Sequence of chain 1.G:
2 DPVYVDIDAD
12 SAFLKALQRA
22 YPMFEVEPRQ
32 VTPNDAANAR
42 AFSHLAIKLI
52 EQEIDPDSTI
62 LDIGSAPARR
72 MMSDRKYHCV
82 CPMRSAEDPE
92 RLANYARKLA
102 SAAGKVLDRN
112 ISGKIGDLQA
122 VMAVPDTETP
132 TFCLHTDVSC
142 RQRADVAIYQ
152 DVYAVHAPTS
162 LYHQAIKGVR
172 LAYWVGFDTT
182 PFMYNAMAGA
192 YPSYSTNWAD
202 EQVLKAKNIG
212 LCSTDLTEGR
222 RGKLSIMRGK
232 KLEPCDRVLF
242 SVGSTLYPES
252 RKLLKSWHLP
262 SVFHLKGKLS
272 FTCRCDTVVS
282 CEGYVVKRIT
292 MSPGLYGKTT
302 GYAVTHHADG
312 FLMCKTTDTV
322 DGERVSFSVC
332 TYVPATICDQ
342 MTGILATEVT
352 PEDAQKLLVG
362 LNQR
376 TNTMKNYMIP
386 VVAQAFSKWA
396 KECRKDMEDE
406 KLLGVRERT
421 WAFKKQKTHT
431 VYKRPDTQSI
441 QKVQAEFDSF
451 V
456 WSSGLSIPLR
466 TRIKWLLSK

A small-molecule ligand and the protein it binds are described below.
Small molecule (SMILES): CO[C@@H]1[C@H](OP(=O)(O)OC[C@H]2O[C@H](n3ccc(=O)[nH]c3=O)[C@H](O)[C@@H]2O)[C@@H](COP(=O)(O)OP(=O)(O)OP(=O)(O)OC[C@H]2O[C@@H](N3CN(C)c4c3nc(N)[nH]c4=O)[C@H](O)[C@@H]2O)O[C@H]1N1CNc2c(N)ncnc21

Sequence of chain 1.F:
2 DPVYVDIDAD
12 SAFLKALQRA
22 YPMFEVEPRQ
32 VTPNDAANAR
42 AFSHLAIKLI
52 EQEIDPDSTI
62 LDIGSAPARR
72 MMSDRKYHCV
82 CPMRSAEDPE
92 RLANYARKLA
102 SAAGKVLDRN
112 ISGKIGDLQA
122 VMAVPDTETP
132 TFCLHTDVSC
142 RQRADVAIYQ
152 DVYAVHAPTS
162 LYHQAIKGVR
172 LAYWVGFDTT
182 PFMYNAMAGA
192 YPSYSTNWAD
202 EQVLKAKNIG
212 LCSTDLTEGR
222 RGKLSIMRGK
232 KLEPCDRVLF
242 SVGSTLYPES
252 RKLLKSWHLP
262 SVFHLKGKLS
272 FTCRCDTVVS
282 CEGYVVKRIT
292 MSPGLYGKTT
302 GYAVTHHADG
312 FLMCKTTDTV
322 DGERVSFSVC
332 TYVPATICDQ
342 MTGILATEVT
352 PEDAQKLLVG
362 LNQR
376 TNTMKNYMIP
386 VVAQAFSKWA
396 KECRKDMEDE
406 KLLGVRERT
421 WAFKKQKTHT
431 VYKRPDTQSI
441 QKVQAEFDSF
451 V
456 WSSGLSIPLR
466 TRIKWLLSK

Binding-site contacts:
Ligand atom O8 contacts residue ARG41 of chain 1.F at 3.2 Å (salt-bridge).
Ligand atom C5 contacts residue TYR248 of chain 1.F at 3.6 Å (hydrophobic).
Ligand atom P4 contacts residue LYS99 of chain 1.F at 3.7 Å.
Ligand atom O2 contacts residue ARG41 of chain 1.F at 3.3 Å (salt-bridge).
Ligand atom P2 contacts residue MG1 of chain 1.KA at 3.7 Å.
Ligand atom N3 contacts residue TYR248 of chain 1.F at 3.7 Å.
Ligand atom O1 contacts residue ALA40 of chain 1.F at 3.7 Å.
Ligand atom O18 contacts residue LYS99 of chain 1.F at 3.3 Å (salt-bridge).
Ligand atom O7 contacts residue MG1 of chain 1.KA at 2.6 Å.
Ligand atom C11 contacts residue SAH1 of chain 1.IA at 3.6 Å.
Ligand atom O4 contacts residue TYR248 of chain 1.F at 3.7 Å.
Ligand atom C2 contacts residue GLU250 of chain 1.F at 3.4 Å.
Ligand atom C23 contacts residue LYS99 of chain 1.F at 3.5 Å.
Ligand atom N1 contacts residue TYR248 of chain 1.F at 3.7 Å.
Ligand atom O9 contacts residue ARG41 of chain 1.F at 3.4 Å.
Ligand atom O25 contacts residue ARG289 of chain 1.G at 3.8 Å.
Ligand atom C31 contacts residue GLU54 of chain 1.G at 3.6 Å.
Ligand atom N8 contacts residue VAL279 of chain 1.G at 3.2 Å (h-bond).
Ligand atom O1 contacts residue TYR285 of chain 1.F at 2.6 Å (h-bond).
Ligand atom O25 contacts residue ASP277 of chain 1.G at 3.6 Å.
Ligand atom C7 contacts residue TYR248 of chain 1.F at 3.8 Å (hydrophobic).
Ligand atom O23 contacts residue ARG289 of chain 1.G at 2.7 Å (salt-bridge).
Ligand atom N2 contacts residue GLU250 of chain 1.F at 2.7 Å (salt-bridge).
Ligand atom C10 contacts residue TYR248 of chain 1.F at 3.8 Å (hydrophobic).
Ligand atom O6 contacts residue TYR248 of chain 1.F at 3.4 Å (h-bond).
Ligand atom N1 contacts residue TYR154 of chain 1.F at 3.5 Å.
Ligand atom C26 contacts residue ARG289 of chain 1.G at 3.7 Å.
Ligand atom O10 contacts residue MG1 of chain 1.KA at 2.3 Å.
Ligand atom O9 contacts residue ASN35 of chain 1.F at 3.4 Å (h-bond).
Ligand atom O19 contacts residue LYS99 of chain 1.F at 3.6 Å (salt-bridge).
Ligand atom N1 contacts residue GLU250 of chain 1.F at 3.1 Å (salt-bridge).
Ligand atom C4 contacts residue ARG41 of chain 1.F at 3.6 Å.
Ligand atom C22 contacts residue THR33 of chain 1.F at 3.6 Å.
Ligand atom C29 contacts residue ARG289 of chain 1.G at 3.8 Å.
Ligand atom P1 contacts residue MG1 of chain 1.KA at 3.8 Å.
Ligand atom C2 contacts residue TYR248 of chain 1.F at 3.7 Å (hydrophobic).
Ligand atom C2 contacts residue TYR154 of chain 1.F at 3.5 Å (hydrophobic).
Ligand atom N12 contacts residue ARG289 of chain 1.G at 3.5 Å (salt-bridge).
Ligand atom C30 contacts residue ARG289 of chain 1.G at 3.8 Å.
Ligand atom O13 contacts residue ARG70 of chain 1.F at 3.1 Å (salt-bridge).